Sequence of chain 4.A:
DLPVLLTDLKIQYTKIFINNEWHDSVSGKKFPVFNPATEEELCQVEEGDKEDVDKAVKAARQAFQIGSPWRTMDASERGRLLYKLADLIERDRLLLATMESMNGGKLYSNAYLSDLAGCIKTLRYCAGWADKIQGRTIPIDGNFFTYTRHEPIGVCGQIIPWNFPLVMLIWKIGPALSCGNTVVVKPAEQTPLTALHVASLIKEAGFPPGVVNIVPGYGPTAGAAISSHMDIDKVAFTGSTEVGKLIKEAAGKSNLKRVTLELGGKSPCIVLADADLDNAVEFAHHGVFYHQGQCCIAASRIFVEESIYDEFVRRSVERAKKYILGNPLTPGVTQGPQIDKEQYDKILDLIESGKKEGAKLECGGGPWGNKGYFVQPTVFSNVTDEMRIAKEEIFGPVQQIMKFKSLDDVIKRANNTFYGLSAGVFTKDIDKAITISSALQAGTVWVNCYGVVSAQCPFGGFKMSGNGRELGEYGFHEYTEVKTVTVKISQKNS

The protein below binds the small molecule below.
Small molecule (SMILES): O=c1c2cn(C3COC3)nc2nc(SCc2cccc(F)c2)n1-c1ccccc1

Binding-site contacts:
Ligand atom C12 contacts residue MET175 of chain 4.A at 3.5 Å (hydrophobic).
Ligand atom F24 contacts residue TRP178 of chain 4.A at 3.2 Å.
Ligand atom O25 contacts residue ILE304 of chain 4.A at 3.1 Å.
Ligand atom C7 contacts residue ILE304 of chain 4.A at 3.6 Å (hydrophobic).
Ligand atom C20 contacts residue TRP178 of chain 4.A at 4.0 Å (hydrophobic).
Ligand atom C6 contacts residue TYR297 of chain 4.A at 4.0 Å (hydrophobic).
Ligand atom C19 contacts residue GLY125 of chain 4.A at 3.8 Å.
Ligand atom C14 contacts residue TRP178 of chain 4.A at 3.9 Å (hydrophobic).
Ligand atom C13 contacts residue CYS303 of chain 4.A at 3.8 Å (hydrophobic).
Ligand atom F24 contacts residue THR129 of chain 4.A at 2.4 Å.
Ligand atom C12 contacts residue PHE171 of chain 4.A at 3.6 Å (hydrophobic).
Ligand atom C28 contacts residue GLY294 of chain 4.A at 3.9 Å.
Ligand atom C21 contacts residue THR129 of chain 4.A at 4.1 Å.
Ligand atom C1 contacts residue ILE304 of chain 4.A at 3.8 Å (hydrophobic).
Ligand atom N8 contacts residue GLY458 of chain 4.A at 4.0 Å.
Ligand atom N9 contacts residue GLY458 of chain 4.A at 3.8 Å.
Ligand atom C20 contacts residue THR129 of chain 4.A at 3.6 Å.
Ligand atom C27 contacts residue TYR457 of chain 4.A at 3.9 Å (hydrophobic).
Ligand atom C14 contacts residue CYS303 of chain 4.A at 3.7 Å (hydrophobic).
Ligand atom C23 contacts residue VAL460 of chain 4.A at 3.4 Å (hydrophobic).
Ligand atom C28 contacts residue TYR297 of chain 4.A at 3.8 Å (hydrophobic).
Ligand atom C21 contacts residue VAL460 of chain 4.A at 3.9 Å (hydrophobic).
Ligand atom O29 contacts residue TYR457 of chain 4.A at 3.3 Å (h-bond).
Ligand atom N8 contacts residue TYR297 of chain 4.A at 3.5 Å.
Ligand atom O29 contacts residue GLY458 of chain 4.A at 3.7 Å.
Ligand atom C21 contacts residue GLY125 of chain 4.A at 3.8 Å.
Ligand atom C11 contacts residue PHE171 of chain 4.A at 3.3 Å (hydrophobic).
Ligand atom C20 contacts residue GLY125 of chain 4.A at 3.5 Å.
Ligand atom O25 contacts residue CYS302 of chain 4.A at 3.7 Å.
Ligand atom C13 contacts residue MET175 of chain 4.A at 3.3 Å (hydrophobic).
Ligand atom C7 contacts residue TYR297 of chain 4.A at 3.6 Å (hydrophobic).
Ligand atom C5 contacts residue TYR297 of chain 4.A at 4.0 Å (hydrophobic).
Ligand atom C14 contacts residue PHE466 of chain 4.A at 3.8 Å (hydrophobic).
Ligand atom F24 contacts residue GLY125 of chain 4.A at 3.1 Å.
Ligand atom C28 contacts residue HIS293 of chain 4.A at 3.3 Å.
Ligand atom C26 contacts residue TYR297 of chain 4.A at 3.5 Å (hydrophobic).
Ligand atom C22 contacts residue VAL460 of chain 4.A at 3.1 Å (hydrophobic).
Ligand atom C6 contacts residue ILE304 of chain 4.A at 3.8 Å (hydrophobic).
Ligand atom N9 contacts residue TYR297 of chain 4.A at 3.8 Å.
Ligand atom C27 contacts residue GLY458 of chain 4.A at 3.7 Å.